The small molecule below binds the protein below.
Small molecule (SMILES): C[C@H](C[C@@H](C[C@H](C[C@@H](C[C@@H](CCN1CCCC1=O)N1CCCC1=O)N1CCCC1=O)N1CCCC1=O)N1CCCC1=O)N1CCCC1=O

Sequence of chain 8.A:
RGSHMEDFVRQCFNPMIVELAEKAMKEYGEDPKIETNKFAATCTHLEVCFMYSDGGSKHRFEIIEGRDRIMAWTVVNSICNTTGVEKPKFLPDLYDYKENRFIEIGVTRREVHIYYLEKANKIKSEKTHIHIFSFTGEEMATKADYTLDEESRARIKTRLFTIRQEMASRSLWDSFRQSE

Binding-site contacts:
Ligand atom C06 contacts residue PHE66 of chain 8.A at 4.1 Å (hydrophobic).
Ligand atom C34 contacts residue PHE66 of chain 8.A at 3.8 Å (hydrophobic).
Ligand atom C07 contacts residue MET32 of chain 8.A at 4.5 Å (hydrophobic).
Ligand atom C27 contacts residue MET67 of chain 8.A at 4.4 Å (hydrophobic).
Ligand atom O03 contacts residue MET32 of chain 8.A at 4.1 Å.
Ligand atom C34 contacts residue LEU36 of chain 8.A at 4.3 Å (hydrophobic).
Ligand atom C27 contacts residue PHE66 of chain 8.A at 3.9 Å (hydrophobic).
Ligand atom N04 contacts residue PHE66 of chain 8.A at 4.2 Å.
Ligand atom C05 contacts residue MET32 of chain 8.A at 4.2 Å (hydrophobic).
Ligand atom O06 contacts residue ARG83 of chain 8.A at 4.1 Å.
Ligand atom C29 contacts residue PHE66 of chain 8.A at 4.3 Å (hydrophobic).
Ligand atom C36 contacts residue ILE79 of chain 8.A at 4.1 Å (hydrophobic).
Ligand atom C35 contacts residue ILE79 of chain 8.A at 4.2 Å (hydrophobic).
Ligand atom C04 contacts residue PHE66 of chain 8.A at 4.4 Å (hydrophobic).
Ligand atom C33 contacts residue ILE79 of chain 8.A at 3.9 Å (hydrophobic).
Ligand atom O06 contacts residue ILE79 of chain 8.A at 3.8 Å.
Ligand atom O03 contacts residue PHE66 of chain 8.A at 4.5 Å.
Ligand atom C35 contacts residue PHE66 of chain 8.A at 4.0 Å (hydrophobic).
Ligand atom C06 contacts residue MET32 of chain 8.A at 3.5 Å (hydrophobic).
Ligand atom C05 contacts residue ILE79 of chain 8.A at 4.4 Å (hydrophobic).
Ligand atom C35 contacts residue GLY82 of chain 8.A at 4.0 Å.
Ligand atom C36 contacts residue GLU81 of chain 8.A at 4.3 Å.
Ligand atom C28 contacts residue PHE66 of chain 8.A at 3.8 Å (hydrophobic).
Ligand atom C04 contacts residue MET32 of chain 8.A at 3.6 Å (hydrophobic).
Ligand atom C35 contacts residue ARG83 of chain 8.A at 4.4 Å.
Ligand atom C35 contacts residue GLU81 of chain 8.A at 3.7 Å.
Ligand atom C37 contacts residue ILE79 of chain 8.A at 4.2 Å (hydrophobic).
Ligand atom C36 contacts residue ARG83 of chain 8.A at 4.0 Å.
Ligand atom C26 contacts residue PHE66 of chain 8.A at 3.7 Å (hydrophobic).
Ligand atom C08 contacts residue MET32 of chain 8.A at 4.2 Å (hydrophobic).